Sequence of chain 1.A:
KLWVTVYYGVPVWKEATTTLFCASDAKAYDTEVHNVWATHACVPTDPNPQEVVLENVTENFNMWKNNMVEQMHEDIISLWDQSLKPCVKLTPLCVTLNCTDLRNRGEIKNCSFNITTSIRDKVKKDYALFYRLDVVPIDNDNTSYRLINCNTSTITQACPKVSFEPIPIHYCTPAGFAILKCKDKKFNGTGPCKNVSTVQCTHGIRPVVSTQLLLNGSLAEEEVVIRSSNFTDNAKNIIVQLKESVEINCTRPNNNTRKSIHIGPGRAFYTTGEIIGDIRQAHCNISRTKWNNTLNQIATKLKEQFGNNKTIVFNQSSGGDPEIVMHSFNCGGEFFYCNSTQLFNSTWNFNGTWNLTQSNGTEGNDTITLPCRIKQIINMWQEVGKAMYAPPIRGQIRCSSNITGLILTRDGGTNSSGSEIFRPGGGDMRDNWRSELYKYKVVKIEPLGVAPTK

A protein and the small-molecule ligand that binds it are described below.
Small molecule (SMILES): CC(=O)N[C@@H]1[C@@H](O)[C@H](O)[C@@H](CO)O[C@H]1O

Binding-site contacts:
Ligand atom O5 contacts residue ASN206 of chain 1.A at 3.6 Å (h-bond).
Ligand atom C2 contacts residue LYS194 of chain 1.A at 3.1 Å.
Ligand atom N2 contacts residue ASP195 of chain 1.A at 4.5 Å.
Ligand atom C8 contacts residue LYS196 of chain 1.A at 4.2 Å.
Ligand atom C1 contacts residue ASN206 of chain 1.A at 3.6 Å.
Ligand atom C8 contacts residue ASP195 of chain 1.A at 3.8 Å.
Ligand atom O3 contacts residue LYS194 of chain 1.A at 2.9 Å (salt-bridge).
Ligand atom C3 contacts residue LYS196 of chain 1.A at 3.1 Å.
Ligand atom C2 contacts residue LYS196 of chain 1.A at 4.1 Å.
Ligand atom N2 contacts residue LYS196 of chain 1.A at 3.8 Å.
Ligand atom C7 contacts residue ASN206 of chain 1.A at 4.2 Å.
Ligand atom O3 contacts residue LYS196 of chain 1.A at 3.0 Å (salt-bridge).
Ligand atom O7 contacts residue LYS205 of chain 1.A at 4.3 Å.
Ligand atom C4 contacts residue LYS196 of chain 1.A at 4.2 Å.
Ligand atom C3 contacts residue GLU232 of chain 1.A at 4.4 Å.
Ligand atom O1 contacts residue ASN206 of chain 1.A at 3.0 Å (h-bond).
Ligand atom O3 contacts residue GLU232 of chain 1.A at 3.9 Å.
Ligand atom C7 contacts residue ASP195 of chain 1.A at 3.4 Å.
Ligand atom C1 contacts residue LYS194 of chain 1.A at 4.4 Å.
Ligand atom O7 contacts residue ASP195 of chain 1.A at 2.6 Å (salt-bridge).
Ligand atom O4 contacts residue GLU232 of chain 1.A at 4.0 Å.
Ligand atom C4 contacts residue LYS194 of chain 1.A at 4.0 Å.
Ligand atom O7 contacts residue ASN206 of chain 1.A at 3.2 Å (h-bond).
Ligand atom C2 contacts residue ASN206 of chain 1.A at 3.6 Å.
Ligand atom O4 contacts residue LYS196 of chain 1.A at 4.2 Å.
Ligand atom O7 contacts residue LYS194 of chain 1.A at 3.5 Å (salt-bridge).
Ligand atom C7 contacts residue LYS194 of chain 1.A at 3.6 Å.
Ligand atom O1 contacts residue LYS205 of chain 1.A at 4.4 Å.
Ligand atom N2 contacts residue LYS194 of chain 1.A at 3.5 Å (salt-bridge).
Ligand atom C3 contacts residue LYS194 of chain 1.A at 3.5 Å.
Ligand atom N2 contacts residue ASN206 of chain 1.A at 4.4 Å.